Binding-site contacts:
Ligand atom O3 contacts residue ASN45 of chain 1.C at 3.9 Å.
Ligand atom C3 contacts residue LYS48 of chain 1.C at 3.9 Å.
Ligand atom C3 contacts residue ASN45 of chain 1.C at 3.6 Å.
Ligand atom C5 contacts residue THR47 of chain 1.C at 3.8 Å.
Ligand atom C2 contacts residue ASN45 of chain 1.C at 2.4 Å.
Ligand atom O6 contacts residue LYS48 of chain 1.C at 4.0 Å.
Ligand atom C1 contacts residue LYS48 of chain 1.C at 4.3 Å.
Ligand atom C1 contacts residue ASN45 of chain 1.C at 1.4 Å.
Ligand atom C4 contacts residue ASN45 of chain 1.C at 4.2 Å.
Ligand atom C5 contacts residue ASN45 of chain 1.C at 3.6 Å.
Ligand atom O5 contacts residue THR47 of chain 1.C at 3.6 Å.
Ligand atom O5 contacts residue LYS48 of chain 1.C at 3.9 Å.
Ligand atom C6 contacts residue THR47 of chain 1.C at 3.3 Å.
Ligand atom O5 contacts residue ASN45 of chain 1.C at 2.4 Å (h-bond).
Ligand atom C2 contacts residue LYS48 of chain 1.C at 4.1 Å.
Ligand atom O3 contacts residue LYS48 of chain 1.C at 2.6 Å (salt-bridge).
Ligand atom C7 contacts residue ASN45 of chain 1.C at 3.8 Å.
Ligand atom C1 contacts residue THR47 of chain 1.C at 4.3 Å.
Ligand atom O7 contacts residue ASN45 of chain 1.C at 4.0 Å.
Ligand atom N2 contacts residue ASN45 of chain 1.C at 3.3 Å (h-bond).
Ligand atom O6 contacts residue THR47 of chain 1.C at 4.4 Å.

Sequence of chain 1.C:
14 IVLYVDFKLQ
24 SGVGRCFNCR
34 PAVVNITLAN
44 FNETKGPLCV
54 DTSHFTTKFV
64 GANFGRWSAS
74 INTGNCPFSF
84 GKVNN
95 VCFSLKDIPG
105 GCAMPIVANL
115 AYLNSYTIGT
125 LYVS

A small-molecule ligand and the protein it binds are described below.
Small molecule (SMILES): CC(=O)N[C@@H]1[C@@H](O)[C@H](O)[C@@H](CO)O[C@H]1O